This small molecule binds to this protein.
Small molecule (SMILES): CC(=O)N[C@@H]1[C@@H](O)[C@H](O)[C@@H](CO)O[C@H]1O

Binding-site contacts:
Ligand atom C5 contacts residue ASN325 of chain 1.B at 3.6 Å.
Ligand atom N2 contacts residue ASN325 of chain 1.B at 3.0 Å (h-bond).
Ligand atom C8 contacts residue ASN325 of chain 1.B at 4.5 Å.
Ligand atom C3 contacts residue ASN325 of chain 1.B at 3.8 Å.
Ligand atom C7 contacts residue GLU253 of chain 1.B at 3.7 Å.
Ligand atom O5 contacts residue GLY399 of chain 1.B at 4.4 Å.
Ligand atom C4 contacts residue ASN325 of chain 1.B at 4.3 Å.
Ligand atom O6 contacts residue GLY399 of chain 1.B at 3.8 Å.
Ligand atom C8 contacts residue GLU253 of chain 1.B at 3.5 Å.
Ligand atom O5 contacts residue ASN325 of chain 1.B at 2.4 Å (h-bond).
Ligand atom C7 contacts residue ASN325 of chain 1.B at 3.4 Å.
Ligand atom C1 contacts residue ASN325 of chain 1.B at 1.4 Å.
Ligand atom O7 contacts residue GLU253 of chain 1.B at 3.3 Å (salt-bridge).
Ligand atom O7 contacts residue ASN325 of chain 1.B at 3.5 Å (h-bond).
Ligand atom C2 contacts residue ASN325 of chain 1.B at 2.6 Å.

Sequence of chain 1.B:
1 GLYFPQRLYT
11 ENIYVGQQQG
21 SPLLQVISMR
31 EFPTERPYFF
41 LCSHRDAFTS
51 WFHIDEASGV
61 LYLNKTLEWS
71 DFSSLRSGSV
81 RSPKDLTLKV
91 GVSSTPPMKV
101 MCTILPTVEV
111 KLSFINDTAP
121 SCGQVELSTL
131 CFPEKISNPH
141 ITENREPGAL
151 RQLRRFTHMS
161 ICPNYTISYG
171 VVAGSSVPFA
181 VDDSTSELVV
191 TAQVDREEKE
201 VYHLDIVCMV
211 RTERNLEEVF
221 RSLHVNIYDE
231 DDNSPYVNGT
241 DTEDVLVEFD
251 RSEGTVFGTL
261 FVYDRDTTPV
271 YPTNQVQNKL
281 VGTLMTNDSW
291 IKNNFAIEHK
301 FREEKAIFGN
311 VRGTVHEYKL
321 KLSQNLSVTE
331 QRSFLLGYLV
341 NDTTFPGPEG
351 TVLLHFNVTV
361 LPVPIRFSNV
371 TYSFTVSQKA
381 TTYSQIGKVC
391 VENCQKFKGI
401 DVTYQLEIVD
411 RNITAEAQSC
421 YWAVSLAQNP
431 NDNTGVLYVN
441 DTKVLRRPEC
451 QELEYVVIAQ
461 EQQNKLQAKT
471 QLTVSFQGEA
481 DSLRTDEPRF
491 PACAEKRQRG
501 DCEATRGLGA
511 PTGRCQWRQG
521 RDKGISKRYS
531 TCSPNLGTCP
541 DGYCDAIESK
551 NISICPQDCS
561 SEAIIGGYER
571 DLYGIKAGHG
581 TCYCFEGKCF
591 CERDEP